Binding-site contacts:
Ligand atom C3 contacts residue ASN278 of chain 1.E at 3.8 Å.
Ligand atom C4 contacts residue ASN278 of chain 1.E at 4.2 Å.
Ligand atom N2 contacts residue ASN278 of chain 1.E at 2.8 Å (h-bond).
Ligand atom O5 contacts residue THR280 of chain 1.E at 3.1 Å (h-bond).
Ligand atom C1 contacts residue ASN278 of chain 1.E at 1.5 Å.
Ligand atom C5 contacts residue THR280 of chain 1.E at 3.4 Å.
Ligand atom C6 contacts residue THR280 of chain 1.E at 3.7 Å.
Ligand atom C5 contacts residue ASN278 of chain 1.E at 3.7 Å.
Ligand atom O5 contacts residue ASN281 of chain 1.E at 3.9 Å.
Ligand atom C1 contacts residue THR280 of chain 1.E at 3.6 Å.
Ligand atom C7 contacts residue ASN278 of chain 1.E at 3.7 Å.
Ligand atom O7 contacts residue ASN278 of chain 1.E at 4.2 Å.
Ligand atom O5 contacts residue ASN278 of chain 1.E at 2.4 Å (h-bond).
Ligand atom C1 contacts residue ASN281 of chain 1.E at 4.5 Å.
Ligand atom C2 contacts residue ASN278 of chain 1.E at 2.4 Å.

Sequence of chain 1.E:
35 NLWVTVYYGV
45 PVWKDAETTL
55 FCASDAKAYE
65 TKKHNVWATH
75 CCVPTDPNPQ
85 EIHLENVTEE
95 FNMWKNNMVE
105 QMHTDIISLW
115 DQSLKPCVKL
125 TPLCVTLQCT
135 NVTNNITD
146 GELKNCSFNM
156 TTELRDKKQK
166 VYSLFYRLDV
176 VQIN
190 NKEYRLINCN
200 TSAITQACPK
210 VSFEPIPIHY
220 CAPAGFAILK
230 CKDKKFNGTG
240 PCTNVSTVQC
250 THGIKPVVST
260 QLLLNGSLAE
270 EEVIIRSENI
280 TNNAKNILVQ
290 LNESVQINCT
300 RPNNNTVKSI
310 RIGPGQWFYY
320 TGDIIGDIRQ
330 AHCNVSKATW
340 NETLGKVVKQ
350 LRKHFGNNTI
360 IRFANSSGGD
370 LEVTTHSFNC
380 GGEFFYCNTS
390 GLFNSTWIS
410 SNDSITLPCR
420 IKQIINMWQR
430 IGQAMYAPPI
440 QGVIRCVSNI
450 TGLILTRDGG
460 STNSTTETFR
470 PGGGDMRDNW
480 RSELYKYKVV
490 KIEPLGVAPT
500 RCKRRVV

A protein and the small-molecule ligand that binds it are described below.
Small molecule (SMILES): CC(=O)N[C@@H]1[C@@H](O)[C@H](O)[C@@H](CO)O[C@H]1O